Binding-site contacts:
Ligand atom O31 contacts residue FE1 of chain 1.R at 2.1 Å.
Ligand atom O8 contacts residue TYR126 of chain 1.B at 3.2 Å (h-bond).
Ligand atom C35 contacts residue LYS154 of chain 1.B at 3.5 Å.
Ligand atom N11 contacts residue LYS145 of chain 1.B at 3.4 Å (salt-bridge).
Ligand atom C26 contacts residue FE1 of chain 1.R at 3.0 Å.
Ligand atom C41 contacts residue LYS145 of chain 1.B at 3.8 Å.
Ligand atom C2 contacts residue LYS145 of chain 1.B at 3.7 Å.
Ligand atom O40 contacts residue SO41 of chain 1.U at 3.9 Å.
Ligand atom O8 contacts residue FE1 of chain 1.R at 1.9 Å.
Ligand atom C27 contacts residue PHE143 of chain 1.B at 3.7 Å (hydrophobic).
Ligand atom N25 contacts residue FE1 of chain 1.R at 3.1 Å.
Ligand atom O31 contacts residue TYR126 of chain 1.B at 2.9 Å (h-bond).
Ligand atom O7 contacts residue LYS145 of chain 1.B at 3.6 Å.
Ligand atom C35 contacts residue FE1 of chain 1.R at 3.1 Å.
Ligand atom C5 contacts residue TYR120 of chain 1.B at 3.8 Å (hydrophobic).
Ligand atom C3 contacts residue FE1 of chain 1.R at 2.8 Å.
Ligand atom O30 contacts residue FE1 of chain 1.R at 2.4 Å.
Ligand atom C29 contacts residue TYR152 of chain 1.B at 3.8 Å (hydrophobic).
Ligand atom C2 contacts residue FE1 of chain 1.R at 2.9 Å.
Ligand atom N34 contacts residue FE1 of chain 1.R at 3.1 Å.
Ligand atom O19 contacts residue ALA60 of chain 1.B at 3.1 Å.
Ligand atom C37 contacts residue TYR72 of chain 1.B at 3.8 Å (hydrophobic).
Ligand atom C28 contacts residue LYS145 of chain 1.B at 3.7 Å.
Ligand atom C29 contacts residue LYS145 of chain 1.B at 3.9 Å.
Ligand atom C9 contacts residue LYS145 of chain 1.B at 3.4 Å.
Ligand atom O30 contacts residue LYS154 of chain 1.B at 3.5 Å (salt-bridge).
Ligand atom N25 contacts residue LYS154 of chain 1.B at 3.7 Å.
Ligand atom C41 contacts residue LYS154 of chain 1.B at 3.8 Å.
Ligand atom O31 contacts residue LYS154 of chain 1.B at 3.6 Å (salt-bridge).
Ligand atom O40 contacts residue LYS154 of chain 1.B at 3.0 Å (salt-bridge).
Ligand atom C26 contacts residue LYS154 of chain 1.B at 3.6 Å.
Ligand atom O7 contacts residue FE1 of chain 1.R at 2.2 Å.
Ligand atom C28 contacts residue LYS154 of chain 1.B at 3.9 Å.
Ligand atom C12 contacts residue LYS145 of chain 1.B at 3.5 Å.
Ligand atom O39 contacts residue FE1 of chain 1.R at 2.3 Å.
Ligand atom C26 contacts residue TYR126 of chain 1.B at 3.8 Å (hydrophobic).
Ligand atom C36 contacts residue SO41 of chain 1.U at 3.7 Å.
Ligand atom O40 contacts residue FE1 of chain 1.R at 2.3 Å.
Ligand atom C1 contacts residue LYS145 of chain 1.B at 3.5 Å.
Ligand atom C4 contacts residue TYR126 of chain 1.B at 3.9 Å (hydrophobic).

Sequence of chain 1.B:
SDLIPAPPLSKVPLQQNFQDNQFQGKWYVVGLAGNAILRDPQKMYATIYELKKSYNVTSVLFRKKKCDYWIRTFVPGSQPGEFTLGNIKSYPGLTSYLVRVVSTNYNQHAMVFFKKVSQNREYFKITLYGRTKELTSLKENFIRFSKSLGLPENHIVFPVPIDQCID

This protein binds this small molecule.
Small molecule (SMILES): O=C(NCCN(CCNC(=O)c1cccc(=O)n1O)CCNC(=O)c1cccc(=O)n1O)c1cccc(O)c1O